Sequence of chain 1.A:
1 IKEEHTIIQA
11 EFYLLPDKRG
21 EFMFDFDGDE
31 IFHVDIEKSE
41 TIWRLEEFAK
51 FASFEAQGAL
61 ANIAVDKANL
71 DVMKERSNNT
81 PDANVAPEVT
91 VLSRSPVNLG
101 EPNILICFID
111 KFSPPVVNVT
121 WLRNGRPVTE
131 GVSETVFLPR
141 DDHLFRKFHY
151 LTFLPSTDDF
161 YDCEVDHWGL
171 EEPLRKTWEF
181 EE

Sequence of chain 1.B:
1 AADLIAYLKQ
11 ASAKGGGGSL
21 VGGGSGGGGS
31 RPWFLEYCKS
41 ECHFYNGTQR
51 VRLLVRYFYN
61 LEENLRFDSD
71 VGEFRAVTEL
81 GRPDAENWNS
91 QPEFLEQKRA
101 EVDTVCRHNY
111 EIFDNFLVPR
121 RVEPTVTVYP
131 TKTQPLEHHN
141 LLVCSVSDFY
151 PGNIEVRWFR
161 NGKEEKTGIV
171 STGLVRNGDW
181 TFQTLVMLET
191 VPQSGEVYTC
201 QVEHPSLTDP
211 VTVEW

Binding-site contacts:
Ligand atom O7 contacts residue LYS2 of chain 1.A at 3.9 Å.
Ligand atom O7 contacts residue ILE1 of chain 1.A at 2.6 Å (h-bond).
Ligand atom C2 contacts residue ASN46 of chain 1.B at 2.5 Å.
Ligand atom C3 contacts residue ASN46 of chain 1.B at 3.8 Å.
Ligand atom C7 contacts residue ILE1 of chain 1.A at 3.8 Å (hydrophobic).
Ligand atom C6 contacts residue GLN49 of chain 1.B at 4.0 Å.
Ligand atom C5 contacts residue ASN46 of chain 1.B at 3.7 Å.
Ligand atom C1 contacts residue GLN49 of chain 1.B at 3.9 Å.
Ligand atom O5 contacts residue GLN49 of chain 1.B at 3.1 Å.
Ligand atom C4 contacts residue ASN46 of chain 1.B at 4.3 Å.
Ligand atom C1 contacts residue ILE1 of chain 1.A at 4.1 Å (hydrophobic).
Ligand atom C1 contacts residue ASN46 of chain 1.B at 1.4 Å.
Ligand atom C7 contacts residue ASN46 of chain 1.B at 3.6 Å.
Ligand atom O7 contacts residue ASN46 of chain 1.B at 3.5 Å (h-bond).
Ligand atom O5 contacts residue ASN46 of chain 1.B at 2.4 Å (h-bond).
Ligand atom O6 contacts residue GLN49 of chain 1.B at 4.3 Å.
Ligand atom C5 contacts residue GLN49 of chain 1.B at 4.2 Å.
Ligand atom N2 contacts residue ASN46 of chain 1.B at 2.8 Å (h-bond).

A small-molecule ligand and the protein it binds are described below.
Small molecule (SMILES): CC(=O)N[C@@H]1[C@@H](O)[C@H](O)[C@@H](CO)O[C@H]1O